A small-molecule ligand and the protein it binds are described below.
Small molecule (SMILES): CC(C)[C@@H](C)/C=C/[C@@H](C)[C@H]1CC[C@H]2C3=CC=C4C[C@@H](O)CC[C@]4(C)[C@H]3CC[C@]12C

Binding-site contacts:
Ligand atom O1 contacts residue PHE425 of chain 1.D at 3.8 Å.
Ligand atom C3 contacts residue GLN483 of chain 1.D at 3.5 Å.
Ligand atom C1 contacts residue ILE482 of chain 1.D at 3.2 Å (hydrophobic).
Ligand atom C26 contacts residue ALA561 of chain 1.C at 3.8 Å (hydrophobic).
Ligand atom C18 contacts residue ILE428 of chain 1.D at 3.8 Å (hydrophobic).
Ligand atom C12 contacts residue ILE565 of chain 1.C at 3.4 Å (hydrophobic).
Ligand atom C21 contacts residue PHE504 of chain 1.C at 4.1 Å (hydrophobic).
Ligand atom C26 contacts residue ILE557 of chain 1.C at 3.2 Å (hydrophobic).
Ligand atom C8 contacts residue ILE486 of chain 1.D at 4.1 Å (hydrophobic).
Ligand atom C3 contacts residue PHE425 of chain 1.D at 3.8 Å (hydrophobic).
Ligand atom C24 contacts residue ALA561 of chain 1.C at 3.4 Å (hydrophobic).
Ligand atom C27 contacts residue PHE456 of chain 1.D at 4.0 Å (hydrophobic).
Ligand atom C26 contacts residue PHE456 of chain 1.D at 3.2 Å (hydrophobic).
Ligand atom C18 contacts residue LEU460 of chain 1.D at 3.8 Å (hydrophobic).
Ligand atom C1 contacts residue MET466 of chain 1.D at 4.1 Å (hydrophobic).
Ligand atom C4 contacts residue PHE425 of chain 1.D at 3.4 Å (hydrophobic).
Ligand atom C25 contacts residue PHE456 of chain 1.D at 3.4 Å (hydrophobic).
Ligand atom C20 contacts residue ILE565 of chain 1.C at 3.9 Å (hydrophobic).
Ligand atom C3 contacts residue ILE482 of chain 1.D at 4.0 Å (hydrophobic).
Ligand atom C19 contacts residue ILE428 of chain 1.D at 4.0 Å (hydrophobic).
Ligand atom C2 contacts residue ILE482 of chain 1.D at 3.3 Å (hydrophobic).
Ligand atom C2 contacts residue THR479 of chain 1.D at 4.0 Å.
Ligand atom C21 contacts residue VAL459 of chain 1.D at 3.1 Å (hydrophobic).
Ligand atom C17 contacts residue ILE565 of chain 1.C at 3.8 Å (hydrophobic).
Ligand atom C11 contacts residue CYS463 of chain 1.D at 4.1 Å (hydrophobic).
Ligand atom O1 contacts residue GLN483 of chain 1.D at 3.1 Å.
Ligand atom C25 contacts residue ALA561 of chain 1.C at 3.9 Å (hydrophobic).
Ligand atom C27 contacts residue VAL459 of chain 1.D at 3.6 Å (hydrophobic).
Ligand atom C1 contacts residue ILE486 of chain 1.D at 3.9 Å (hydrophobic).
Ligand atom C20 contacts residue LEU460 of chain 1.D at 3.8 Å (hydrophobic).
Ligand atom C3 contacts residue THR479 of chain 1.D at 3.8 Å.
Ligand atom C19 contacts residue CYS463 of chain 1.D at 4.1 Å (hydrophobic).
Ligand atom C6 contacts residue PRO424 of chain 1.D at 3.9 Å (hydrophobic).
Ligand atom C9 contacts residue ILE486 of chain 1.D at 3.7 Å (hydrophobic).
Ligand atom C13 contacts residue ILE565 of chain 1.C at 4.1 Å (hydrophobic).
Ligand atom O1 contacts residue THR479 of chain 1.D at 2.8 Å (h-bond).
Ligand atom C2 contacts residue PHE425 of chain 1.D at 3.7 Å (hydrophobic).
Ligand atom C19 contacts residue PHE425 of chain 1.D at 3.3 Å (hydrophobic).
Ligand atom C21 contacts residue ILE565 of chain 1.C at 3.0 Å (hydrophobic).
Ligand atom C27 contacts residue ALA561 of chain 1.C at 3.9 Å (hydrophobic).

Sequence of chain 1.C:
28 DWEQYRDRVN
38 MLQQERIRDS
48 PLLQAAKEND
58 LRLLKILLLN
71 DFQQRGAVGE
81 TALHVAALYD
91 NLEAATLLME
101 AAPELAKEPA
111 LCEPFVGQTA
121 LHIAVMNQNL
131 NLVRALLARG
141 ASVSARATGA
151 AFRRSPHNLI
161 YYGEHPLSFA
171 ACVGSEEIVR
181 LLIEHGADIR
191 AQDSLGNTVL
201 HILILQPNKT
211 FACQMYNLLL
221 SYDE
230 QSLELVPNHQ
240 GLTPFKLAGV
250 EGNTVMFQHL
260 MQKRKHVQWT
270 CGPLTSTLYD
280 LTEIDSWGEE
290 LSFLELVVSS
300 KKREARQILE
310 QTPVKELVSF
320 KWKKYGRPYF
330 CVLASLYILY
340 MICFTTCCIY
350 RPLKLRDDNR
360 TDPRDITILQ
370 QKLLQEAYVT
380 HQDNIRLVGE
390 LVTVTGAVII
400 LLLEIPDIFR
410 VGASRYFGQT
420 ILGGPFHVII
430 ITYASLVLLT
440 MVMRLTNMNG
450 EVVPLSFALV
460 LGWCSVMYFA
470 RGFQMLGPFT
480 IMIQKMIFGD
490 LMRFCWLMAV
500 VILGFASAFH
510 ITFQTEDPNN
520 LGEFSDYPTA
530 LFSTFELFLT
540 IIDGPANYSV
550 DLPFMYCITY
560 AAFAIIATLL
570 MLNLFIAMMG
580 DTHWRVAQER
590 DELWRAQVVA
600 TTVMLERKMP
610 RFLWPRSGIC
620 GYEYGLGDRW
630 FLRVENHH

Sequence of chain 1.D:
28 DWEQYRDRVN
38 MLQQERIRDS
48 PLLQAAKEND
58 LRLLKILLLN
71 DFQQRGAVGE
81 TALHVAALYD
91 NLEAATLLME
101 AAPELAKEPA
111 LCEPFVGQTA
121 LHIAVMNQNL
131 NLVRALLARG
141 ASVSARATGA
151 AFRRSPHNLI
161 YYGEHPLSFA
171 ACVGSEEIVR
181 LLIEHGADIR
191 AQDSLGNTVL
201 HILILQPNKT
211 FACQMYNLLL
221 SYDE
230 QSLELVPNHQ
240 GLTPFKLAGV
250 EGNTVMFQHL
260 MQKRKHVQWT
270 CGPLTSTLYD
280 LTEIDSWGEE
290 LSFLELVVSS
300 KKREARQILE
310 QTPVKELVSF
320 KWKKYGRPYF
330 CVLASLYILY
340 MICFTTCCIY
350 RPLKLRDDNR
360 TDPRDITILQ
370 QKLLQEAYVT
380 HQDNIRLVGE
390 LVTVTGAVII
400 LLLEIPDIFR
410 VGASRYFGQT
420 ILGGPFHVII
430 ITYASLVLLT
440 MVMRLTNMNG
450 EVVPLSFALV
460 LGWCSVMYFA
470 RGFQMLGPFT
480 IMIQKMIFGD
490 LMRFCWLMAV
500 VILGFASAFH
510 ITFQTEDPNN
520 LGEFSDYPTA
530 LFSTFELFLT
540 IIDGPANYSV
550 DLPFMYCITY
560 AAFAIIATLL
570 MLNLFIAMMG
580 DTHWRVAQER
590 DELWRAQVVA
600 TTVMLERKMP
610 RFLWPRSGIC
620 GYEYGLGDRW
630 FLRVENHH